Binding-site contacts:
Ligand atom C7 contacts residue ASP250 of chain 1.D at 3.6 Å.
Ligand atom N2 contacts residue PHE242 of chain 1.D at 3.7 Å.
Ligand atom C15 contacts residue ALA50 of chain 1.D at 3.6 Å (hydrophobic).
Ligand atom C5 contacts residue ASN219 of chain 1.D at 3.7 Å.
Ligand atom C1 contacts residue ASP250 of chain 1.D at 3.3 Å.
Ligand atom C1 contacts residue TRP43 of chain 1.D at 3.3 Å (hydrophobic).
Ligand atom C1 contacts residue ILE44 of chain 1.D at 3.5 Å (hydrophobic).
Ligand atom C11 contacts residue ASP250 of chain 1.D at 3.7 Å.
Ligand atom C23 contacts residue ALA27 of chain 1.D at 3.4 Å (hydrophobic).
Ligand atom C7 contacts residue PHE242 of chain 1.D at 3.5 Å (hydrophobic).
Ligand atom C6 contacts residue HEM1 of chain 1.V at 3.5 Å.
Ligand atom O7 contacts residue HEM1 of chain 1.V at 2.6 Å.
Ligand atom N1 contacts residue TRP43 of chain 1.D at 3.2 Å (h-bond).
Ligand atom O7 contacts residue VAL47 of chain 1.D at 3.6 Å.
Ligand atom O2 contacts residue ASP250 of chain 1.D at 2.6 Å (salt-bridge).
Ligand atom O9 contacts residue VAL207 of chain 1.D at 3.7 Å.
Ligand atom C5 contacts residue PHE242 of chain 1.D at 3.6 Å (hydrophobic).
Ligand atom C5 contacts residue HEM1 of chain 1.V at 3.6 Å.
Ligand atom C24 contacts residue ILE211 of chain 1.D at 3.7 Å (hydrophobic).
Ligand atom C11 contacts residue PHE242 of chain 1.D at 3.6 Å (hydrophobic).
Ligand atom C6 contacts residue PHE242 of chain 1.D at 3.4 Å (hydrophobic).
Ligand atom O3 contacts residue PHE214 of chain 1.D at 3.5 Å.
Ligand atom C16 contacts residue ALA50 of chain 1.D at 3.1 Å (hydrophobic).
Ligand atom C21 contacts residue ILE31 of chain 1.D at 3.6 Å (hydrophobic).
Ligand atom C8 contacts residue PHE242 of chain 1.D at 3.6 Å (hydrophobic).
Ligand atom C3 contacts residue LEU39 of chain 1.D at 3.4 Å (hydrophobic).
Ligand atom O2 contacts residue PHE242 of chain 1.D at 3.6 Å.
Ligand atom C17 contacts residue HEM1 of chain 1.V at 3.2 Å.
Ligand atom O9 contacts residue ILE211 of chain 1.D at 2.9 Å.
Ligand atom O6 contacts residue ILE211 of chain 1.D at 3.6 Å.
Ligand atom C2 contacts residue TRP43 of chain 1.D at 3.6 Å (hydrophobic).
Ligand atom O1 contacts residue LEU39 of chain 1.D at 3.6 Å.
Ligand atom C7 contacts residue HEM1 of chain 1.V at 3.7 Å.
Ligand atom C14 contacts residue ILE211 of chain 1.D at 3.0 Å (hydrophobic).
Ligand atom O1 contacts residue PHE246 of chain 1.D at 3.5 Å.
Ligand atom C23 contacts residue ILE31 of chain 1.D at 3.7 Å (hydrophobic).
Ligand atom C22 contacts residue ALA27 of chain 1.D at 3.8 Å (hydrophobic).
Ligand atom C28 contacts residue VAL54 of chain 1.D at 3.6 Å (hydrophobic).
Ligand atom O1 contacts residue TRP43 of chain 1.D at 3.4 Å.
Ligand atom N1 contacts residue ASP250 of chain 1.D at 2.8 Å (salt-bridge).

The protein below binds the small molecule below.
Small molecule (SMILES): CCCCCC[C@H]1C(=O)O[C@H](C)[C@H](NC(=O)c2cccc(NC=O)c2O)C(=O)O[C@@H](C)[C@@H]1OC(=O)[C@@H](C)CC

Sequence of chain 1.D:
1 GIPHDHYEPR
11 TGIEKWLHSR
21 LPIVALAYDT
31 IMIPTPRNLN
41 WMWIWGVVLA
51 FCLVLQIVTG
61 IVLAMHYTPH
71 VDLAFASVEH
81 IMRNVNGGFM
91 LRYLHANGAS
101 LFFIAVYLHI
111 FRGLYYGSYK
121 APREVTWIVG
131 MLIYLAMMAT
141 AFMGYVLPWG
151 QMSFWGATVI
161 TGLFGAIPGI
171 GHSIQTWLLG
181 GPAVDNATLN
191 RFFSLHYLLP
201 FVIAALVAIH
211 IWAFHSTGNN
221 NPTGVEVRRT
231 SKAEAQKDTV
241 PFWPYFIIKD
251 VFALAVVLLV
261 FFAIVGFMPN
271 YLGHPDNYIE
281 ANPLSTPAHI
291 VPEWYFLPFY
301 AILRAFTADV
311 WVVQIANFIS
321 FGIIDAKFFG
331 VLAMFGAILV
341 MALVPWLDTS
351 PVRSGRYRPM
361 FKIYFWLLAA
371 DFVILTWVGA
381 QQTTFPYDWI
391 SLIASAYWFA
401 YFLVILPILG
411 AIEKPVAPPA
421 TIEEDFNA